Binding-site contacts:
Ligand atom O1 contacts residue TRP161 of chain 2.A at 4.2 Å.
Ligand atom O4 contacts residue TRP161 of chain 2.A at 3.9 Å.
Ligand atom O1 contacts residue TYR175 of chain 2.A at 3.2 Å (h-bond).
Ligand atom O2 contacts residue GLU176 of chain 2.A at 4.0 Å.
Ligand atom C5 contacts residue GLU176 of chain 2.A at 4.1 Å.
Ligand atom C1 contacts residue GLU176 of chain 2.A at 3.6 Å.
Ligand atom C5 contacts residue THR179 of chain 2.A at 4.0 Å.
Ligand atom C4 contacts residue TRP161 of chain 2.A at 3.6 Å (hydrophobic).
Ligand atom C5 contacts residue LEU178 of chain 2.A at 4.5 Å (hydrophobic).
Ligand atom C2 contacts residue TRP161 of chain 2.A at 4.0 Å (hydrophobic).
Ligand atom O5 contacts residue TRP161 of chain 2.A at 3.9 Å.
Ligand atom C1 contacts residue TYR175 of chain 2.A at 4.1 Å (hydrophobic).
Ligand atom O5 contacts residue THR179 of chain 2.A at 4.4 Å.
Ligand atom C5 contacts residue TRP161 of chain 2.A at 4.0 Å (hydrophobic).
Ligand atom C3 contacts residue TRP161 of chain 2.A at 4.3 Å (hydrophobic).
Ligand atom O5 contacts residue GLU176 of chain 2.A at 3.4 Å (salt-bridge).
Ligand atom O5 contacts residue TYR175 of chain 2.A at 3.8 Å.
Ligand atom O5 contacts residue LEU178 of chain 2.A at 4.1 Å.
Ligand atom O1 contacts residue GLU176 of chain 2.A at 3.1 Å (salt-bridge).
Ligand atom C2 contacts residue GLU176 of chain 2.A at 4.4 Å.

This protein binds this small molecule.
Small molecule (SMILES): O[C@@H]1[C@H](O)[C@@H](O)OC[C@@H]1O

Sequence of chain 2.A:
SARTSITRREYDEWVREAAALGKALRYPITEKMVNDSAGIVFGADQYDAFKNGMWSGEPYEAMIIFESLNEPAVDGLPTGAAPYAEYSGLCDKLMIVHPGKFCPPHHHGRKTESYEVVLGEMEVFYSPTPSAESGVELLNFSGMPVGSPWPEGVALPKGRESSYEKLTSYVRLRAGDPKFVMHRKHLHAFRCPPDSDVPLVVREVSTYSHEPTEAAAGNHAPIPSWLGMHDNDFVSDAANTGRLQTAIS